Sequence of chain 26.C:
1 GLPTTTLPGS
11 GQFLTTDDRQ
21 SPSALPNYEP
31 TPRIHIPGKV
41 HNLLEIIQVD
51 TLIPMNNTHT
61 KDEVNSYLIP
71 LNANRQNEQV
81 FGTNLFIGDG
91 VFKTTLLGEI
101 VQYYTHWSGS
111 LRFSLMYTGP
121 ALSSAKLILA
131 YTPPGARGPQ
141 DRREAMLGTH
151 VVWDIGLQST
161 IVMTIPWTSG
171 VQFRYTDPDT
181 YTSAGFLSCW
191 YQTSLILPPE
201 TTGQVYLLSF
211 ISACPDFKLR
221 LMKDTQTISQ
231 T

Sequence of chain 26.A:
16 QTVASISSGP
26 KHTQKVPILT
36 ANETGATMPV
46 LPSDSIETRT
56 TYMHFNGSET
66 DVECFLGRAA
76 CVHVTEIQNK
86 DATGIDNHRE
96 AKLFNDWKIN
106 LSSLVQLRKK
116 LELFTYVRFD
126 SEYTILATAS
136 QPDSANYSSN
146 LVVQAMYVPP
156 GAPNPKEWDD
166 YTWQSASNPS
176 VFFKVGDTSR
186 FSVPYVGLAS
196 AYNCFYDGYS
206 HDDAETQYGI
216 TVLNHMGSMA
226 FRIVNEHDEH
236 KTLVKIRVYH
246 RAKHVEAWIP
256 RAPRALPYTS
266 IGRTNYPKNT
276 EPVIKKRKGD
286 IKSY

A protein and the small-molecule ligand that binds it are described below.
Small molecule (SMILES): COc1cc(CC(=O)c2ccc(C#N)cc2)c([N+](=O)[O-])cc1OC

Binding-site contacts:
Ligand atom C12 contacts residue TYR197 of chain 26.A at 3.5 Å (hydrophobic).
Ligand atom O20 contacts residue PHE186 of chain 26.A at 3.8 Å.
Ligand atom C14 contacts residue LEU106 of chain 26.A at 3.5 Å (hydrophobic).
Ligand atom O02 contacts residue MET224 of chain 26.A at 3.5 Å.
Ligand atom C15 contacts residue TYR128 of chain 26.A at 3.1 Å (hydrophobic).
Ligand atom O16 contacts residue VAL188 of chain 26.A at 3.8 Å.
Ligand atom C04 contacts residue TYR128 of chain 26.A at 3.4 Å (hydrophobic).
Ligand atom C03 contacts residue TYR128 of chain 26.A at 3.7 Å (hydrophobic).
Ligand atom O24 contacts residue VAL191 of chain 26.A at 3.1 Å.
Ligand atom C10 contacts residue MET221 of chain 26.A at 3.9 Å (hydrophobic).
Ligand atom N13 contacts residue TYR197 of chain 26.A at 3.4 Å.
Ligand atom C11 contacts residue TYR197 of chain 26.A at 3.5 Å (hydrophobic).
Ligand atom N22 contacts residue VAL191 of chain 26.A at 3.9 Å.
Ligand atom C07 contacts residue TYR128 of chain 26.A at 2.9 Å (hydrophobic).
Ligand atom C09 contacts residue MET221 of chain 26.A at 3.9 Å (hydrophobic).
Ligand atom O20 contacts residue TYR152 of chain 26.A at 3.7 Å.
Ligand atom O24 contacts residue TYR152 of chain 26.A at 3.5 Å (h-bond).
Ligand atom C01 contacts residue MET224 of chain 26.A at 3.7 Å (hydrophobic).
Ligand atom O23 contacts residue LEU221 of chain 27.C at 3.9 Å.
Ligand atom C15 contacts residue TYR197 of chain 26.A at 3.8 Å (hydrophobic).
Ligand atom C06 contacts residue ILE104 of chain 26.A at 3.5 Å (hydrophobic).
Ligand atom O23 contacts residue VAL191 of chain 26.A at 3.9 Å.
Ligand atom N22 contacts residue TYR152 of chain 26.A at 3.3 Å (h-bond).
Ligand atom C05 contacts residue TYR128 of chain 26.A at 3.8 Å (hydrophobic).
Ligand atom O02 contacts residue TYR128 of chain 26.A at 3.8 Å.
Ligand atom C08 contacts residue TYR197 of chain 26.A at 3.9 Å (hydrophobic).
Ligand atom C14 contacts residue TYR197 of chain 26.A at 3.7 Å (hydrophobic).
Ligand atom C01 contacts residue TYR128 of chain 26.A at 2.9 Å (hydrophobic).
Ligand atom C10 contacts residue TYR197 of chain 26.A at 3.7 Å (hydrophobic).
Ligand atom N13 contacts residue GOL1 of chain 26.E at 3.7 Å.
Ligand atom C21 contacts residue TYR152 of chain 26.A at 3.6 Å (hydrophobic).
Ligand atom C19 contacts residue TYR152 of chain 26.A at 3.9 Å (hydrophobic).
Ligand atom C17 contacts residue TYR152 of chain 26.A at 3.8 Å (hydrophobic).
Ligand atom C18 contacts residue TYR152 of chain 26.A at 3.7 Å (hydrophobic).
Ligand atom C15 contacts residue SER126 of chain 26.A at 3.5 Å.
Ligand atom O16 contacts residue TYR128 of chain 26.A at 2.9 Å (h-bond).
Ligand atom C06 contacts residue TYR128 of chain 26.A at 3.4 Å (hydrophobic).
Ligand atom O23 contacts residue TYR152 of chain 26.A at 3.0 Å (h-bond).
Ligand atom C08 contacts residue TYR128 of chain 26.A at 3.3 Å (hydrophobic).
Ligand atom C01 contacts residue PHE186 of chain 26.A at 2.8 Å (hydrophobic).

Sequence of chain 27.C:
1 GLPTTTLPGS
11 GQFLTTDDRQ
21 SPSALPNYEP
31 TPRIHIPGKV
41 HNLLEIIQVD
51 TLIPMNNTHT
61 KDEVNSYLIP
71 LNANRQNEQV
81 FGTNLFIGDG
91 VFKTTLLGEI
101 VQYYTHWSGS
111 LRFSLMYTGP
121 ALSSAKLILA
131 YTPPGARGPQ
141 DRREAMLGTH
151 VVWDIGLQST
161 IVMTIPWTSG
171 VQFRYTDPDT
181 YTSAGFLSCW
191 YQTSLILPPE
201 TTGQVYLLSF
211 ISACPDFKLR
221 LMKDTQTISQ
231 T